Binding-site contacts:
Ligand atom C3 contacts residue TRP432 of chain 1.A at 3.6 Å (hydrophobic).
Ligand atom O1 contacts residue GLN177 of chain 1.A at 3.6 Å.
Ligand atom O3 contacts residue TRP132 of chain 1.A at 4.2 Å.
Ligand atom O1 contacts residue GLU385 of chain 1.A at 4.1 Å.
Ligand atom C5 contacts residue TYR308 of chain 1.A at 4.0 Å (hydrophobic).
Ligand atom O1P contacts residue TYR448 of chain 1.A at 3.6 Å.
Ligand atom O4 contacts residue TRP432 of chain 1.A at 2.9 Å (h-bond).
Ligand atom C5 contacts residue GLU385 of chain 1.A at 4.0 Å.
Ligand atom O1P contacts residue SER439 of chain 1.A at 3.5 Å.
Ligand atom O6 contacts residue TYR448 of chain 1.A at 4.1 Å.
Ligand atom C1 contacts residue GLU385 of chain 1.A at 3.2 Å.
Ligand atom O3 contacts residue HIS131 of chain 1.A at 3.3 Å (h-bond).
Ligand atom C1 contacts residue GLN177 of chain 1.A at 4.3 Å.
Ligand atom C2 contacts residue TRP440 of chain 1.A at 4.3 Å (hydrophobic).
Ligand atom P contacts residue TYR448 of chain 1.A at 4.1 Å.
Ligand atom C5 contacts residue TRP432 of chain 1.A at 4.0 Å (hydrophobic).
Ligand atom O2P contacts residue TYR448 of chain 1.A at 2.9 Å (h-bond).
Ligand atom O4 contacts residue LEU437 of chain 1.A at 4.3 Å.
Ligand atom O3 contacts residue TRP432 of chain 1.A at 3.7 Å.
Ligand atom C2 contacts residue TRP132 of chain 1.A at 4.1 Å (hydrophobic).
Ligand atom O2 contacts residue GLU385 of chain 1.A at 2.6 Å (salt-bridge).
Ligand atom C2 contacts residue GLU385 of chain 1.A at 3.4 Å.
Ligand atom C2 contacts residue GLN177 of chain 1.A at 3.7 Å.
Ligand atom O1 contacts residue ILE180 of chain 1.A at 3.6 Å.
Ligand atom C3 contacts residue GLN30 of chain 1.A at 3.6 Å.
Ligand atom O4 contacts residue GLN30 of chain 1.A at 3.2 Å (h-bond).
Ligand atom O3P contacts residue ASN442 of chain 1.A at 3.5 Å (h-bond).
Ligand atom O3 contacts residue GLN30 of chain 1.A at 2.8 Å (h-bond).
Ligand atom C3 contacts residue TRP440 of chain 1.A at 3.7 Å (hydrophobic).
Ligand atom C3 contacts residue GLU385 of chain 1.A at 3.6 Å.
Ligand atom O2 contacts residue GLN177 of chain 1.A at 2.7 Å (h-bond).
Ligand atom O2P contacts residue TRP359 of chain 1.A at 3.7 Å.
Ligand atom C4 contacts residue TRP432 of chain 1.A at 3.8 Å (hydrophobic).
Ligand atom C4 contacts residue TRP440 of chain 1.A at 4.0 Å (hydrophobic).
Ligand atom C1 contacts residue TYR308 of chain 1.A at 4.2 Å (hydrophobic).
Ligand atom C4 contacts residue GLN30 of chain 1.A at 3.7 Å.
Ligand atom O2P contacts residue LYS446 of chain 1.A at 3.2 Å (salt-bridge).
Ligand atom O3 contacts residue TRP440 of chain 1.A at 2.9 Å (h-bond).
Ligand atom O5 contacts residue GLU385 of chain 1.A at 4.2 Å.
Ligand atom C6 contacts residue TYR448 of chain 1.A at 3.4 Å (hydrophobic).

Sequence of chain 1.A:
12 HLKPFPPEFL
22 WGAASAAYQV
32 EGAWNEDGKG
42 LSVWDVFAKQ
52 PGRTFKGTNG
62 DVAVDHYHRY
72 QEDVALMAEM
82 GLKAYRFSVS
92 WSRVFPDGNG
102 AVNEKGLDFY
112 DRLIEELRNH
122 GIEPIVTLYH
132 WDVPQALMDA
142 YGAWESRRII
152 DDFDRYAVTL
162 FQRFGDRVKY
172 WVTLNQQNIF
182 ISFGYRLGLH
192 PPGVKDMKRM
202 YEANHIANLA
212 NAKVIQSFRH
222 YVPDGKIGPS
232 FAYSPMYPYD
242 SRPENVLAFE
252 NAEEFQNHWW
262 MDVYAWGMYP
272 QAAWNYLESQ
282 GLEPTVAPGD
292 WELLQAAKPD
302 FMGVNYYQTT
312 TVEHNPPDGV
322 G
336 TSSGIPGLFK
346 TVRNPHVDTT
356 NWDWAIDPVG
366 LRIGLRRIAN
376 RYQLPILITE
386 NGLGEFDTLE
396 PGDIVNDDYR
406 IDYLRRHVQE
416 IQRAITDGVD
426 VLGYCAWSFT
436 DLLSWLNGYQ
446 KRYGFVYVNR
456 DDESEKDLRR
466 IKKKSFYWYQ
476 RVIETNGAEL

This protein binds this small molecule.
Small molecule (SMILES): O=P(O)(O)OC[C@H]1O[C@@H](O)[C@H](O)[C@@H](O)[C@@H]1O